Binding-site contacts:
Ligand atom C1 contacts residue ASN231 of chain 1.A at 3.7 Å.
Ligand atom O7 contacts residue VAL154 of chain 1.A at 4.3 Å.
Ligand atom C1 contacts residue ASN149 of chain 1.A at 1.4 Å.
Ligand atom O7 contacts residue ASN149 of chain 1.A at 3.2 Å (h-bond).
Ligand atom N2 contacts residue ASN149 of chain 1.A at 2.9 Å (h-bond).
Ligand atom C2 contacts residue PRO289 of chain 1.A at 4.3 Å (hydrophobic).
Ligand atom C2 contacts residue ASN231 of chain 1.A at 3.7 Å.
Ligand atom C7 contacts residue ASN149 of chain 1.A at 3.4 Å.
Ligand atom O3 contacts residue ASN231 of chain 1.A at 4.4 Å.
Ligand atom O5 contacts residue ASN149 of chain 1.A at 2.4 Å (h-bond).
Ligand atom N2 contacts residue ASN231 of chain 1.A at 3.0 Å.
Ligand atom C4 contacts residue ASN231 of chain 1.A at 4.3 Å.
Ligand atom O3 contacts residue PRO289 of chain 1.A at 3.7 Å.
Ligand atom C3 contacts residue PRO289 of chain 1.A at 4.3 Å (hydrophobic).
Ligand atom C7 contacts residue ILE233 of chain 1.A at 4.3 Å (hydrophobic).
Ligand atom C8 contacts residue VAL287 of chain 1.A at 3.4 Å (hydrophobic).
Ligand atom C7 contacts residue ASN231 of chain 1.A at 3.9 Å.
Ligand atom C2 contacts residue ASN149 of chain 1.A at 2.4 Å.
Ligand atom O5 contacts residue ASN231 of chain 1.A at 4.3 Å.
Ligand atom O7 contacts residue ILE233 of chain 1.A at 3.7 Å.
Ligand atom C3 contacts residue ASN231 of chain 1.A at 3.6 Å.
Ligand atom C5 contacts residue ASN231 of chain 1.A at 4.1 Å.
Ligand atom C4 contacts residue ASN149 of chain 1.A at 4.2 Å.
Ligand atom C8 contacts residue PRO289 of chain 1.A at 4.5 Å (hydrophobic).
Ligand atom C5 contacts residue ASN149 of chain 1.A at 3.7 Å.
Ligand atom C4 contacts residue PRO289 of chain 1.A at 4.1 Å (hydrophobic).
Ligand atom C8 contacts residue ASN231 of chain 1.A at 3.4 Å.
Ligand atom C3 contacts residue ASN149 of chain 1.A at 3.8 Å.
Ligand atom C8 contacts residue CYS288 of chain 1.A at 4.5 Å (hydrophobic).
Ligand atom O7 contacts residue ASN231 of chain 1.A at 4.3 Å.

A small-molecule ligand and the protein it binds are described below.
Small molecule (SMILES): CC(=O)N[C@@H]1[C@@H](O)[C@H](O)[C@@H](CO)O[C@H]1O

Sequence of chain 1.A:
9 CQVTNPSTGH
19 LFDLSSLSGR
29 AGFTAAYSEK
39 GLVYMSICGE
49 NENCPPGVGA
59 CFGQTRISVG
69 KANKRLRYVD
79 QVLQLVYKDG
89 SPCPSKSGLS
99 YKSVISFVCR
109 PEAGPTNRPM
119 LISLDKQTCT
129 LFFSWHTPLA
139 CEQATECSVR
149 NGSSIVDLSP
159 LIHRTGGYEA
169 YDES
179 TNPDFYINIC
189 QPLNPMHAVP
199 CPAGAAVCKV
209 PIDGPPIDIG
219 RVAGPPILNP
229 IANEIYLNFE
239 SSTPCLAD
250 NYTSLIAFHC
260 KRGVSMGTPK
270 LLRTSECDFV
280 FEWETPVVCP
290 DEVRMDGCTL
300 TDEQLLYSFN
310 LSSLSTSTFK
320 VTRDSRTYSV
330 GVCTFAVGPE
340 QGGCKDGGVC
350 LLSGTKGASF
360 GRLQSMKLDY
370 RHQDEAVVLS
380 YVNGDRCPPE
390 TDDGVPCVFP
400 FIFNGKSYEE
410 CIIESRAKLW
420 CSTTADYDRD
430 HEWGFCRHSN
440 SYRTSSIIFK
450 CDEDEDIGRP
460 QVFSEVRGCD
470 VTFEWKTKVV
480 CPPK